This protein binds this small molecule.
Small molecule (SMILES): CC(=O)N[C@@H]1[C@@H](O)[C@H](O)[C@@H](CO)O[C@H]1O

Binding-site contacts:
Ligand atom C8 contacts residue ASP1 of chain 4.A at 3.5 Å.
Ligand atom C5 contacts residue ASN4 of chain 4.A at 3.7 Å.
Ligand atom C2 contacts residue ASN4 of chain 4.A at 4.5 Å.
Ligand atom C1 contacts residue ASN4 of chain 4.A at 3.0 Å.
Ligand atom O5 contacts residue ASN4 of chain 4.A at 2.6 Å (h-bond).
Ligand atom C6 contacts residue ASN153 of chain 4.A at 4.0 Å.
Ligand atom C3 contacts residue ASP1 of chain 4.A at 3.8 Å.
Ligand atom C5 contacts residue ASN153 of chain 4.A at 3.6 Å.
Ligand atom C7 contacts residue PHE2 of chain 4.A at 3.9 Å (hydrophobic).
Ligand atom C7 contacts residue ASP1 of chain 4.A at 3.8 Å.
Ligand atom O6 contacts residue ASN4 of chain 4.A at 3.2 Å (h-bond).
Ligand atom N2 contacts residue PHE2 of chain 4.A at 3.3 Å (h-bond).
Ligand atom C1 contacts residue PHE2 of chain 4.A at 3.7 Å (hydrophobic).
Ligand atom C6 contacts residue ASN4 of chain 4.A at 4.1 Å.
Ligand atom N2 contacts residue ASP1 of chain 4.A at 3.2 Å.
Ligand atom O6 contacts residue ASN153 of chain 4.A at 4.3 Å.
Ligand atom C8 contacts residue PHE2 of chain 4.A at 3.8 Å (hydrophobic).
Ligand atom C2 contacts residue ASP1 of chain 4.A at 4.1 Å.
Ligand atom C2 contacts residue PHE2 of chain 4.A at 4.1 Å (hydrophobic).
Ligand atom O3 contacts residue ASP1 of chain 4.A at 3.1 Å.
Ligand atom O5 contacts residue ASN153 of chain 4.A at 4.2 Å.

Sequence of chain 4.A:
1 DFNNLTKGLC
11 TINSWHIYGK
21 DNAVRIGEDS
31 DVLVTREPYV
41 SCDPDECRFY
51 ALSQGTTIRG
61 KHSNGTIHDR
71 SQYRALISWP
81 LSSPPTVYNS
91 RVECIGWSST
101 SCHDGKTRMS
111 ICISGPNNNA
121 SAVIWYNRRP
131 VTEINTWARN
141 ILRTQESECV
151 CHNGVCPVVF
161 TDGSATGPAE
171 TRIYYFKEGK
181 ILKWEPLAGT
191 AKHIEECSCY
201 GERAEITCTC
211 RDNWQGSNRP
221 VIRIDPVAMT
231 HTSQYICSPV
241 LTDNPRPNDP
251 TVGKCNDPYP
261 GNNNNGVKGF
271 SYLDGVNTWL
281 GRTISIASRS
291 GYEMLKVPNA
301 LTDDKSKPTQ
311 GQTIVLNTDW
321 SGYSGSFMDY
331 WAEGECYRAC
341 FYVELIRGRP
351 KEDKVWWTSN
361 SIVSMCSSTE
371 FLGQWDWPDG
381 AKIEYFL